Sequence of chain 1.F:
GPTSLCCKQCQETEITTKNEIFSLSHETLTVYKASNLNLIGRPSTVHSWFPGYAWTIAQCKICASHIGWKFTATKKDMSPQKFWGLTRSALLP

A small-molecule ligand and the protein it binds are described below.
Small molecule (SMILES): O=C1CC[C@H](N2C(=O)c3ccccc3C2=O)C(=O)N1

Binding-site contacts:
Ligand atom O16 contacts residue VAL61 of chain 1.F at 3.8 Å.
Ligand atom C04 contacts residue TRP70 of chain 1.F at 3.5 Å (hydrophobic).
Ligand atom O16 contacts residue TRP70 of chain 1.F at 3.6 Å.
Ligand atom N03 contacts residue SER63 of chain 1.F at 4.1 Å.
Ligand atom N03 contacts residue TRP70 of chain 1.F at 4.1 Å.
Ligand atom O05 contacts residue TRP64 of chain 1.F at 3.0 Å (h-bond).
Ligand atom C07 contacts residue TRP84 of chain 1.F at 3.5 Å (hydrophobic).
Ligand atom O05 contacts residue TRP70 of chain 1.F at 3.4 Å.
Ligand atom O01 contacts residue TRP64 of chain 1.F at 3.4 Å (h-bond).
Ligand atom C04 contacts residue TRP64 of chain 1.F at 3.5 Å (hydrophobic).
Ligand atom O18 contacts residue TRP84 of chain 1.F at 3.7 Å.
Ligand atom O05 contacts residue HIS62 of chain 1.F at 3.9 Å.
Ligand atom C02 contacts residue HIS62 of chain 1.F at 3.6 Å.
Ligand atom C06 contacts residue TRP64 of chain 1.F at 4.1 Å (hydrophobic).
Ligand atom C08 contacts residue TRP64 of chain 1.F at 3.6 Å (hydrophobic).
Ligand atom C04 contacts residue SER63 of chain 1.F at 4.1 Å.
Ligand atom O05 contacts residue PHE86 of chain 1.F at 3.3 Å.
Ligand atom C02 contacts residue TRP64 of chain 1.F at 3.4 Å (hydrophobic).
Ligand atom C4 contacts residue TRP70 of chain 1.F at 4.4 Å (hydrophobic).
Ligand atom C04 contacts residue HIS62 of chain 1.F at 3.8 Å.
Ligand atom C08 contacts residue TRP84 of chain 1.F at 4.4 Å (hydrophobic).
Ligand atom C02 contacts residue TRP70 of chain 1.F at 4.4 Å (hydrophobic).
Ligand atom O16 contacts residue HIS62 of chain 1.F at 3.8 Å.
Ligand atom C06 contacts residue TRP84 of chain 1.F at 3.8 Å (hydrophobic).
Ligand atom O18 contacts residue TRP64 of chain 1.F at 4.3 Å.
Ligand atom O01 contacts residue HIS62 of chain 1.F at 3.5 Å.
Ligand atom C04 contacts residue PHE86 of chain 1.F at 4.2 Å (hydrophobic).
Ligand atom C07 contacts residue TRP70 of chain 1.F at 3.6 Å (hydrophobic).
Ligand atom O05 contacts residue SER63 of chain 1.F at 3.4 Å.
Ligand atom N03 contacts residue HIS62 of chain 1.F at 2.9 Å (h-bond).
Ligand atom C06 contacts residue TRP70 of chain 1.F at 3.6 Å (hydrophobic).
Ligand atom C06 contacts residue PHE86 of chain 1.F at 4.2 Å (hydrophobic).
Ligand atom N03 contacts residue VAL61 of chain 1.F at 4.5 Å.
Ligand atom N03 contacts residue TRP64 of chain 1.F at 3.1 Å.